Sequence of chain 1.A:
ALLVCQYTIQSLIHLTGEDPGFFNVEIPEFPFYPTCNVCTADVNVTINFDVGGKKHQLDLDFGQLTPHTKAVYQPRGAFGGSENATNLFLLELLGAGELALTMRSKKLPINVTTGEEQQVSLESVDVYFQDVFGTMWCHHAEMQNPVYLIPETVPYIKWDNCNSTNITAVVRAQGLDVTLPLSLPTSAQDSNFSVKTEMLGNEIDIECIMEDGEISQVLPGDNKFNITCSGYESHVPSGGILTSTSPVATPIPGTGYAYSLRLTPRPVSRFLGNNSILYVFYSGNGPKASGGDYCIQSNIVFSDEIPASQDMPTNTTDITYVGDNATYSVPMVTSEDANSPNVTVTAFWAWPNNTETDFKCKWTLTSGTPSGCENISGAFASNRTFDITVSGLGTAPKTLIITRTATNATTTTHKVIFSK

Sequence of chain 1.B:
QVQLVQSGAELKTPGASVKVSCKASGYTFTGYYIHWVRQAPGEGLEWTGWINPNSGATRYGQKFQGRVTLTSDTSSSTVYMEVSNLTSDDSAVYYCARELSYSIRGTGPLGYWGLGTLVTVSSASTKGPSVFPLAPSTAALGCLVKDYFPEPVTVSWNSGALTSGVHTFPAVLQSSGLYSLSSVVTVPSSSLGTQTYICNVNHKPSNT

A small-molecule ligand and the protein it binds are described below.
Small molecule (SMILES): CC(=O)N[C@@H]1[C@@H](O)[C@H](O)[C@@H](CO)O[C@H]1O

Binding-site contacts:
Ligand atom N2 contacts residue ASN166 of chain 1.A at 3.3 Å (h-bond).
Ligand atom O5 contacts residue CYS298 of chain 1.A at 4.4 Å.
Ligand atom C5 contacts residue ASN166 of chain 1.A at 3.0 Å.
Ligand atom C6 contacts residue ASN166 of chain 1.A at 3.9 Å.
Ligand atom O6 contacts residue THR28 of chain 1.B at 4.2 Å.
Ligand atom C2 contacts residue ASN166 of chain 1.A at 2.5 Å.
Ligand atom O4 contacts residue TYR297 of chain 1.A at 4.2 Å.
Ligand atom C1 contacts residue ASN166 of chain 1.A at 1.3 Å.
Ligand atom C4 contacts residue TYR297 of chain 1.A at 4.5 Å (hydrophobic).
Ligand atom C7 contacts residue ASN166 of chain 1.A at 4.2 Å.
Ligand atom C6 contacts residue THR28 of chain 1.B at 4.4 Å.
Ligand atom O5 contacts residue ASN166 of chain 1.A at 1.6 Å (h-bond).
Ligand atom O6 contacts residue ASP296 of chain 1.A at 4.2 Å.
Ligand atom C3 contacts residue ASN166 of chain 1.A at 3.6 Å.
Ligand atom C6 contacts residue ASP296 of chain 1.A at 4.1 Å.
Ligand atom C4 contacts residue ASN166 of chain 1.A at 3.7 Å.
Ligand atom C6 contacts residue TYR297 of chain 1.A at 3.7 Å (hydrophobic).
Ligand atom C6 contacts residue CYS298 of chain 1.A at 4.0 Å (hydrophobic).
Ligand atom O7 contacts residue ASN166 of chain 1.A at 4.0 Å.
Ligand atom C5 contacts residue TYR297 of chain 1.A at 3.6 Å (hydrophobic).